Binding-site contacts:
Ligand atom C1 contacts residue ASN950 of chain 1.A at 1.4 Å.
Ligand atom O5 contacts residue ASN950 of chain 1.A at 2.4 Å (h-bond).
Ligand atom N2 contacts residue ASP751 of chain 1.A at 4.5 Å.
Ligand atom C4 contacts residue ASN950 of chain 1.A at 4.2 Å.
Ligand atom O5 contacts residue THR948 of chain 1.A at 4.5 Å.
Ligand atom C2 contacts residue THR948 of chain 1.A at 3.8 Å.
Ligand atom C7 contacts residue ASP751 of chain 1.A at 3.3 Å.
Ligand atom C8 contacts residue THR948 of chain 1.A at 3.3 Å.
Ligand atom N2 contacts residue ASN950 of chain 1.A at 2.9 Å (h-bond).
Ligand atom C2 contacts residue ASN950 of chain 1.A at 2.4 Å.
Ligand atom C8 contacts residue ASP751 of chain 1.A at 3.0 Å.
Ligand atom C1 contacts residue SER919 of chain 1.A at 4.4 Å.
Ligand atom O6 contacts residue HIS870 of chain 1.A at 3.9 Å.
Ligand atom O7 contacts residue HIS752 of chain 1.A at 4.2 Å.
Ligand atom O6 contacts residue ASN950 of chain 1.A at 3.8 Å.
Ligand atom C7 contacts residue ASN950 of chain 1.A at 3.0 Å.
Ligand atom C5 contacts residue ASN950 of chain 1.A at 3.6 Å.
Ligand atom C8 contacts residue ASN950 of chain 1.A at 4.3 Å.
Ligand atom C1 contacts residue THR948 of chain 1.A at 3.6 Å.
Ligand atom C5 contacts residue SER919 of chain 1.A at 4.4 Å.
Ligand atom C6 contacts residue ASN950 of chain 1.A at 4.4 Å.
Ligand atom C3 contacts residue THR948 of chain 1.A at 4.0 Å.
Ligand atom O5 contacts residue SER919 of chain 1.A at 4.3 Å.
Ligand atom N2 contacts residue THR948 of chain 1.A at 3.2 Å.
Ligand atom C7 contacts residue THR948 of chain 1.A at 4.0 Å.
Ligand atom O6 contacts residue SER919 of chain 1.A at 4.2 Å.
Ligand atom C3 contacts residue ASN950 of chain 1.A at 3.8 Å.
Ligand atom O7 contacts residue ASP751 of chain 1.A at 2.8 Å (salt-bridge).
Ligand atom O7 contacts residue ASN950 of chain 1.A at 2.7 Å (h-bond).

The small molecule below binds the protein below.
Small molecule (SMILES): CC(=O)N[C@H]1[C@H](O[C@H]2[C@H](O)[C@@H](NC(C)=O)CO[C@@H]2CO)O[C@H](CO)[C@@H](O)[C@@H]1O

Sequence of chain 1.A:
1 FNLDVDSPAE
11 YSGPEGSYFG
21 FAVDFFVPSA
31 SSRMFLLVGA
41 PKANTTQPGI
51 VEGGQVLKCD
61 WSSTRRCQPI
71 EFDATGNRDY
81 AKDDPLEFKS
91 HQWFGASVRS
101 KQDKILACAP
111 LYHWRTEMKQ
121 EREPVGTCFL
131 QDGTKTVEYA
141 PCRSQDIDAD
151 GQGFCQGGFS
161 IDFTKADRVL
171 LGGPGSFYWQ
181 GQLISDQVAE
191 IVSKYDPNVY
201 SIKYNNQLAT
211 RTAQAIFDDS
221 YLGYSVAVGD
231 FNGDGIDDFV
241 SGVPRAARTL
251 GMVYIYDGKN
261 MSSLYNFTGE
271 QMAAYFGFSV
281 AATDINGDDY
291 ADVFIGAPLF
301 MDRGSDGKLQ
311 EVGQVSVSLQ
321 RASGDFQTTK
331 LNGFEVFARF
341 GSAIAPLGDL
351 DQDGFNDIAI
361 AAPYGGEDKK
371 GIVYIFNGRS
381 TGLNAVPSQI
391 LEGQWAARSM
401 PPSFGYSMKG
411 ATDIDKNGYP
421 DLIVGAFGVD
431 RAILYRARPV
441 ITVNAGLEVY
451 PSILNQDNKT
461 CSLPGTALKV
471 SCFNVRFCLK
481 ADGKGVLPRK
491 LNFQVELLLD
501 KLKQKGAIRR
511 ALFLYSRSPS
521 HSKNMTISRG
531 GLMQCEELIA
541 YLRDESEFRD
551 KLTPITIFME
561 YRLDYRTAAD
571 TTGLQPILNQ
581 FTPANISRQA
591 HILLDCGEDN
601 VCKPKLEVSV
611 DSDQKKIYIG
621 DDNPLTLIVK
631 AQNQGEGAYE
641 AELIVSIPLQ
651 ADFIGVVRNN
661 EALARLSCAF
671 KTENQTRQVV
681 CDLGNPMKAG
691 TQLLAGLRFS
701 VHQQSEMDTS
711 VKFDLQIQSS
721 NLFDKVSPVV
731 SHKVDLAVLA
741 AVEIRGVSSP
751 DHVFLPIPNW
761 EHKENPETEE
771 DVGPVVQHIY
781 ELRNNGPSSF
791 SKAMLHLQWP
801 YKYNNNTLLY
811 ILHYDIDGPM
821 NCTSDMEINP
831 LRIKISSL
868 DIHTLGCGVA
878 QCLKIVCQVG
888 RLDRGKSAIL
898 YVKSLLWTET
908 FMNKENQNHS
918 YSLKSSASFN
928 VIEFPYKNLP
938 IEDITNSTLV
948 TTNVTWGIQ